Binding-site contacts:
Ligand atom C1 contacts residue ASN5 of chain 3.A at 1.4 Å.
Ligand atom C4 contacts residue ASN5 of chain 3.A at 4.2 Å.
Ligand atom C7 contacts residue ASP2 of chain 3.A at 4.0 Å.
Ligand atom C1 contacts residue ASN154 of chain 3.A at 4.0 Å.
Ligand atom C2 contacts residue ASN5 of chain 3.A at 2.5 Å.
Ligand atom O4 contacts residue NAG1 of chain 3.D at 2.4 Å.
Ligand atom O7 contacts residue ASN5 of chain 3.A at 4.1 Å.
Ligand atom O6 contacts residue NAG1 of chain 3.D at 3.6 Å.
Ligand atom C7 contacts residue PHE3 of chain 3.A at 3.6 Å (hydrophobic).
Ligand atom O6 contacts residue ASN154 of chain 3.A at 3.7 Å.
Ligand atom C6 contacts residue NAG1 of chain 3.D at 4.0 Å.
Ligand atom O3 contacts residue NAG1 of chain 3.D at 3.0 Å (h-bond).
Ligand atom C4 contacts residue ASN154 of chain 3.A at 4.3 Å.
Ligand atom C5 contacts residue ASN154 of chain 3.A at 3.5 Å.
Ligand atom C2 contacts residue PHE3 of chain 3.A at 3.7 Å (hydrophobic).
Ligand atom C5 contacts residue NAG1 of chain 3.D at 4.1 Å.
Ligand atom C3 contacts residue PHE3 of chain 3.A at 4.3 Å (hydrophobic).
Ligand atom N2 contacts residue ASP2 of chain 3.A at 4.0 Å.
Ligand atom N2 contacts residue ASN5 of chain 3.A at 2.9 Å (h-bond).
Ligand atom C7 contacts residue ASN5 of chain 3.A at 3.7 Å.
Ligand atom C1 contacts residue PHE3 of chain 3.A at 3.7 Å (hydrophobic).
Ligand atom O5 contacts residue ASN5 of chain 3.A at 2.2 Å (h-bond).
Ligand atom O3 contacts residue ASP2 of chain 3.A at 3.4 Å.
Ligand atom C3 contacts residue ASP2 of chain 3.A at 4.3 Å.
Ligand atom C5 contacts residue ASN5 of chain 3.A at 3.6 Å.
Ligand atom C4 contacts residue NAG1 of chain 3.D at 3.0 Å.
Ligand atom C8 contacts residue ASP2 of chain 3.A at 3.7 Å.
Ligand atom O5 contacts residue ASN154 of chain 3.A at 3.9 Å.
Ligand atom N2 contacts residue PHE3 of chain 3.A at 2.8 Å (h-bond).
Ligand atom O4 contacts residue ASN154 of chain 3.A at 4.1 Å.
Ligand atom C8 contacts residue PHE3 of chain 3.A at 3.5 Å (hydrophobic).
Ligand atom C3 contacts residue NAG1 of chain 3.D at 3.7 Å.
Ligand atom C3 contacts residue ASN5 of chain 3.A at 3.8 Å.

Sequence of chain 3.A:
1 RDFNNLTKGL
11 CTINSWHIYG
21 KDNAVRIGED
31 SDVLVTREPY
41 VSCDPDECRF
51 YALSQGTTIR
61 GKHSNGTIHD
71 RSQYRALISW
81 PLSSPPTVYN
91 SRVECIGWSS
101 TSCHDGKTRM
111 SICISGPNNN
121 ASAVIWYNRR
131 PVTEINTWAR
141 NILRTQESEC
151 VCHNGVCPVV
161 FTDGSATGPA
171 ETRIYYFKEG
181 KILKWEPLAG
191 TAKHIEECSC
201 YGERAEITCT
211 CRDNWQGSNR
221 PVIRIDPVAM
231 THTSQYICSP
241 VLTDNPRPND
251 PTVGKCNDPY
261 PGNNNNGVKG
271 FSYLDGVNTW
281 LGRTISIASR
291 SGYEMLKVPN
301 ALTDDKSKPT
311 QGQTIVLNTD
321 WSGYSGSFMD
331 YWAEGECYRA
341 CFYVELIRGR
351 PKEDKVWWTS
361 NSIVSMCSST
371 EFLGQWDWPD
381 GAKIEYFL

A protein and the small-molecule ligand that binds it are described below.
Small molecule (SMILES): CC(=O)N[C@@H]1[C@@H](O)[C@H](O)[C@@H](CO)O[C@H]1O